Binding-site contacts:
Ligand atom C3 contacts residue PHE169 of chain 1.B at 3.5 Å (hydrophobic).
Ligand atom C6 contacts residue CYS161 of chain 1.B at 4.2 Å (hydrophobic).
Ligand atom C2 contacts residue PHE176 of chain 1.B at 3.6 Å (hydrophobic).
Ligand atom C10 contacts residue LEU180 of chain 1.B at 4.0 Å (hydrophobic).
Ligand atom O22 contacts residue PHE225 of chain 1.B at 3.7 Å.
Ligand atom C4 contacts residue LEU179 of chain 1.B at 4.1 Å (hydrophobic).
Ligand atom C8 contacts residue ILE222 of chain 1.B at 4.1 Å (hydrophobic).
Ligand atom C1 contacts residue PHE225 of chain 1.B at 3.6 Å (hydrophobic).
Ligand atom C2 contacts residue PHE169 of chain 1.B at 4.1 Å (hydrophobic).
Ligand atom C9 contacts residue PHE277 of chain 1.B at 3.7 Å (hydrophobic).
Ligand atom C18 contacts residue PHE225 of chain 1.B at 3.7 Å (hydrophobic).
Ligand atom C2 contacts residue LEU179 of chain 1.B at 3.6 Å (hydrophobic).
Ligand atom C5 contacts residue LEU179 of chain 1.B at 4.2 Å (hydrophobic).
Ligand atom C8 contacts residue TRP183 of chain 1.B at 3.9 Å (hydrophobic).
Ligand atom C5 contacts residue PHE225 of chain 1.B at 3.3 Å (hydrophobic).
Ligand atom C13 contacts residue PHE169 of chain 1.B at 4.1 Å (hydrophobic).
Ligand atom C7 contacts residue ILE222 of chain 1.B at 4.0 Å (hydrophobic).
Ligand atom O22 contacts residue LYS167 of chain 1.B at 3.9 Å.
Ligand atom O12 contacts residue PHE169 of chain 1.B at 4.2 Å.
Ligand atom C2 contacts residue PHE225 of chain 1.B at 3.8 Å (hydrophobic).
Ligand atom C1 contacts residue PHE169 of chain 1.B at 3.4 Å (hydrophobic).
Ligand atom C11 contacts residue LEU179 of chain 1.B at 4.2 Å (hydrophobic).
Ligand atom C11 contacts residue LEU180 of chain 1.B at 4.2 Å (hydrophobic).
Ligand atom C4 contacts residue PHE169 of chain 1.B at 3.9 Å (hydrophobic).
Ligand atom C3 contacts residue PHE225 of chain 1.B at 2.9 Å (hydrophobic).
Ligand atom C13 contacts residue PHE225 of chain 1.B at 3.3 Å (hydrophobic).
Ligand atom C9 contacts residue SER157 of chain 1.B at 3.9 Å.
Ligand atom O21 contacts residue LYS167 of chain 1.B at 3.9 Å.
Ligand atom C4 contacts residue PHE176 of chain 1.B at 3.8 Å (hydrophobic).
Ligand atom C9 contacts residue TRP183 of chain 1.B at 3.9 Å (hydrophobic).
Ligand atom C8 contacts residue PHE277 of chain 1.B at 3.8 Å (hydrophobic).
Ligand atom C3 contacts residue LEU179 of chain 1.B at 3.8 Å (hydrophobic).
Ligand atom O21 contacts residue LYS232 of chain 1.B at 3.7 Å.
Ligand atom C4 contacts residue PHE225 of chain 1.B at 3.9 Å (hydrophobic).
Ligand atom C5 contacts residue PHE165 of chain 1.B at 4.2 Å (hydrophobic).
Ligand atom C10 contacts residue SER157 of chain 1.B at 4.0 Å.
Ligand atom O14 contacts residue PHE225 of chain 1.B at 3.9 Å.
Ligand atom O12 contacts residue PHE225 of chain 1.B at 2.4 Å.
Ligand atom O22 contacts residue PHE169 of chain 1.B at 3.7 Å.
Ligand atom C7 contacts residue PHE277 of chain 1.B at 4.1 Å (hydrophobic).

A small-molecule ligand and the protein it binds are described below.
Small molecule (SMILES): OC[C@H]1O[C@H](O[C@H]2[C@H](O)[C@@H](O)[C@H](OCCCCCC3CCCCC3)O[C@@H]2CO)[C@H](O)[C@@H](O)[C@@H]1O

Sequence of chain 1.B:
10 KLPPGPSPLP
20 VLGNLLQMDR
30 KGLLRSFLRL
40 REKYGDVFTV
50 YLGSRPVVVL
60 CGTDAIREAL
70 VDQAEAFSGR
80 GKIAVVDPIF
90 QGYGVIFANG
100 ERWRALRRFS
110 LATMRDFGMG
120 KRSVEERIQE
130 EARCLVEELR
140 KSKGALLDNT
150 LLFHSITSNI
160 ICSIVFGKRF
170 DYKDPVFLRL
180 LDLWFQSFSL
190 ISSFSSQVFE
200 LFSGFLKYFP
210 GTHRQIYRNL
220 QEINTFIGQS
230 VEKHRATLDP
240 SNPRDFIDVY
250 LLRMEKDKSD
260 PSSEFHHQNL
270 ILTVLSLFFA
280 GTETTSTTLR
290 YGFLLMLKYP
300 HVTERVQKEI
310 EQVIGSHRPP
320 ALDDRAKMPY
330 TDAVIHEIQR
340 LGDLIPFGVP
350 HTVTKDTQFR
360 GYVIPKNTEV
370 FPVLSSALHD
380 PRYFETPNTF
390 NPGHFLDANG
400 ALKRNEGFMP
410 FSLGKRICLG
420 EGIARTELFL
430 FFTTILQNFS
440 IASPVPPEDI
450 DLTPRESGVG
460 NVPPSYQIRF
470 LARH